Binding-site contacts:
Ligand atom O5 contacts residue THR287 of chain 1.E at 3.4 Å.
Ligand atom C1 contacts residue THR287 of chain 1.E at 4.2 Å.
Ligand atom C3 contacts residue ASN285 of chain 1.E at 3.7 Å.
Ligand atom C2 contacts residue ASN285 of chain 1.E at 2.4 Å.
Ligand atom O5 contacts residue ASP288 of chain 1.E at 4.4 Å.
Ligand atom C8 contacts residue LYS291 of chain 1.E at 3.9 Å.
Ligand atom O7 contacts residue LYS291 of chain 1.E at 3.5 Å.
Ligand atom O7 contacts residue ASP288 of chain 1.E at 3.6 Å.
Ligand atom O5 contacts residue ASN285 of chain 1.E at 2.4 Å (h-bond).
Ligand atom C8 contacts residue ASN285 of chain 1.E at 3.9 Å.
Ligand atom C7 contacts residue ASN285 of chain 1.E at 3.0 Å.
Ligand atom C2 contacts residue ASP288 of chain 1.E at 4.5 Å.
Ligand atom C8 contacts residue ALA284 of chain 1.E at 3.7 Å (hydrophobic).
Ligand atom C4 contacts residue ASN285 of chain 1.E at 4.1 Å.
Ligand atom C5 contacts residue THR287 of chain 1.E at 4.3 Å.
Ligand atom C7 contacts residue LYS291 of chain 1.E at 4.1 Å.
Ligand atom C8 contacts residue THR287 of chain 1.E at 4.4 Å.
Ligand atom C6 contacts residue THR287 of chain 1.E at 3.9 Å.
Ligand atom O7 contacts residue ASN285 of chain 1.E at 3.1 Å (h-bond).
Ligand atom C8 contacts residue ASP288 of chain 1.E at 3.7 Å.
Ligand atom C5 contacts residue ASN285 of chain 1.E at 3.6 Å.
Ligand atom N2 contacts residue ASN285 of chain 1.E at 2.8 Å (h-bond).
Ligand atom C1 contacts residue ASN285 of chain 1.E at 1.5 Å.

Sequence of chain 1.E:
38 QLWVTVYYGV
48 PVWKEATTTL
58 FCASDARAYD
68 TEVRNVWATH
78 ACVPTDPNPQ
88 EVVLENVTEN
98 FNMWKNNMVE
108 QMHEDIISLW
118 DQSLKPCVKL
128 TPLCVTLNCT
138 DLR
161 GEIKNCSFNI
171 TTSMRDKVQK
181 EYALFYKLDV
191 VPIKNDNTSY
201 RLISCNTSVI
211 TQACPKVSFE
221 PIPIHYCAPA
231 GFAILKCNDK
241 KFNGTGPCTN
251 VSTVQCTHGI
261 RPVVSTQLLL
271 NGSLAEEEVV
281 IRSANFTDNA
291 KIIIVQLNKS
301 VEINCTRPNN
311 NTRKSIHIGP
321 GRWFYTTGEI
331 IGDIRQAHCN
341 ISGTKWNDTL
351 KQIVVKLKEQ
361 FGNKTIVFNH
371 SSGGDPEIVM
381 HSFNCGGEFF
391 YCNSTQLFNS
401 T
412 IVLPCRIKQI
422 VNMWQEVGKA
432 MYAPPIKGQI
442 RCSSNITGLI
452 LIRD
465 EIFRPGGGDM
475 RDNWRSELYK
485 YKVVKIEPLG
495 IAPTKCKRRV

The protein below binds the small molecule below.
Small molecule (SMILES): CC(=O)N[C@H]1[C@H](O[C@H]2[C@H](O)[C@@H](NC(C)=O)CO[C@@H]2CO)O[C@H](CO)[C@@H](O)[C@@H]1O